Binding-site contacts:
Ligand atom C7 contacts residue ASN359 of chain 1.A at 3.5 Å.
Ligand atom C7 contacts residue SER361 of chain 1.A at 4.0 Å.
Ligand atom O5 contacts residue TYR332 of chain 1.A at 4.0 Å.
Ligand atom C1 contacts residue SER361 of chain 1.A at 3.5 Å.
Ligand atom O6 contacts residue HIS363 of chain 1.A at 4.0 Å.
Ligand atom C5 contacts residue HIS363 of chain 1.A at 3.7 Å.
Ligand atom C5 contacts residue ASN359 of chain 1.A at 3.6 Å.
Ligand atom O7 contacts residue TYR262 of chain 1.A at 3.8 Å.
Ligand atom N2 contacts residue SER361 of chain 1.A at 3.0 Å (h-bond).
Ligand atom O3 contacts residue ASP264 of chain 1.A at 4.3 Å.
Ligand atom C7 contacts residue ASP264 of chain 1.A at 3.7 Å.
Ligand atom C6 contacts residue HIS363 of chain 1.A at 3.4 Å.
Ligand atom N2 contacts residue ASN359 of chain 1.A at 2.9 Å (h-bond).
Ligand atom C8 contacts residue NAG1 of chain 1.C at 3.9 Å.
Ligand atom O7 contacts residue ASN263 of chain 1.A at 3.5 Å.
Ligand atom C4 contacts residue ASN359 of chain 1.A at 4.2 Å.
Ligand atom C1 contacts residue ASN359 of chain 1.A at 1.4 Å.
Ligand atom C3 contacts residue ASN359 of chain 1.A at 3.7 Å.
Ligand atom C8 contacts residue SER361 of chain 1.A at 4.0 Å.
Ligand atom C2 contacts residue ASN359 of chain 1.A at 2.4 Å.
Ligand atom C8 contacts residue ASN263 of chain 1.A at 3.7 Å.
Ligand atom C1 contacts residue HIS363 of chain 1.A at 3.8 Å.
Ligand atom C3 contacts residue SER361 of chain 1.A at 3.9 Å.
Ligand atom C2 contacts residue SER361 of chain 1.A at 3.6 Å.
Ligand atom C7 contacts residue ASN263 of chain 1.A at 4.1 Å.
Ligand atom O5 contacts residue ASN359 of chain 1.A at 2.3 Å (h-bond).
Ligand atom O7 contacts residue ASP264 of chain 1.A at 2.8 Å (salt-bridge).
Ligand atom C7 contacts residue TYR262 of chain 1.A at 4.1 Å (hydrophobic).
Ligand atom C8 contacts residue TYR262 of chain 1.A at 4.3 Å (hydrophobic).
Ligand atom O7 contacts residue ASN359 of chain 1.A at 3.5 Å (h-bond).
Ligand atom C8 contacts residue ALA360 of chain 1.A at 4.0 Å (hydrophobic).
Ligand atom O5 contacts residue HIS363 of chain 1.A at 3.4 Å (h-bond).
Ligand atom C8 contacts residue ASP264 of chain 1.A at 4.1 Å.
Ligand atom C8 contacts residue HIS363 of chain 1.A at 4.4 Å.

Sequence of chain 1.A:
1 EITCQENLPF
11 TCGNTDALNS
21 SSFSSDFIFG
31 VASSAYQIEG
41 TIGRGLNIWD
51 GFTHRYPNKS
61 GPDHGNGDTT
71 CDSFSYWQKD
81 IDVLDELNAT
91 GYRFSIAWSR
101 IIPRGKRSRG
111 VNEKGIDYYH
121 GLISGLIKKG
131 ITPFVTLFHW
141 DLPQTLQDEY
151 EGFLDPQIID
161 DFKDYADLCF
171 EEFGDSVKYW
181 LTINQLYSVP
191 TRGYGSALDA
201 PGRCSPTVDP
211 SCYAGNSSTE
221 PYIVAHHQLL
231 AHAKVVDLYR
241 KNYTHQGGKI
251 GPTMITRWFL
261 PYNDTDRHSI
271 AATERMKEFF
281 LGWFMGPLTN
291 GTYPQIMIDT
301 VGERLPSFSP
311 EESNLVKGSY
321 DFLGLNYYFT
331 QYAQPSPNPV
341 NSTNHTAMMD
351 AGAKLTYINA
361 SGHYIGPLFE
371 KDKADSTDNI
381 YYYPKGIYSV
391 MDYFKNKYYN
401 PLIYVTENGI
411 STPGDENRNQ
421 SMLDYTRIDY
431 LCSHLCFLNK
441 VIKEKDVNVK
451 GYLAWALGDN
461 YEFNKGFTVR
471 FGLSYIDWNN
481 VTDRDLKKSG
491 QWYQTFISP

This protein binds this small molecule.
Small molecule (SMILES): CC(=O)N[C@H]1[C@H](O[C@H]2[C@H](O)[C@@H](NC(C)=O)CO[C@@H]2CO)O[C@H](CO)[C@@H](O)[C@@H]1O